Binding-site contacts:
Ligand atom C3 contacts residue TYR183 of chain 1.H at 3.4 Å (hydrophobic).
Ligand atom F contacts residue PHE230 of chain 1.H at 3.2 Å.
Ligand atom C1 contacts residue TYR173 of chain 1.H at 3.6 Å (hydrophobic).
Ligand atom C5 contacts residue NAP1 of chain 1.KA at 3.5 Å.
Ligand atom C contacts residue TYR173 of chain 1.H at 3.7 Å (hydrophobic).
Ligand atom CL contacts residue NAP1 of chain 1.KA at 3.4 Å.
Ligand atom C1 contacts residue NAP1 of chain 1.KA at 3.4 Å.
Ligand atom O1 contacts residue NAP1 of chain 1.KA at 3.2 Å (h-bond).
Ligand atom C3 contacts residue TYR173 of chain 1.H at 3.9 Å (hydrophobic).
Ligand atom F contacts residue ALA224 of chain 1.H at 3.3 Å.
Ligand atom C contacts residue VAL227 of chain 1.H at 4.0 Å (hydrophobic).
Ligand atom C3 contacts residue NAP1 of chain 1.KA at 3.6 Å.
Ligand atom O1 contacts residue SER223 of chain 1.H at 3.9 Å.
Ligand atom C13 contacts residue NAP1 of chain 1.KA at 3.0 Å.
Ligand atom O contacts residue NAP1 of chain 1.KA at 2.5 Å (h-bond).
Ligand atom C6 contacts residue SER223 of chain 1.H at 3.7 Å.
Ligand atom O3 contacts residue PHE122 of chain 1.H at 3.3 Å.
Ligand atom C12 contacts residue NAP1 of chain 1.KA at 3.3 Å.
Ligand atom O contacts residue LYS190 of chain 1.H at 3.7 Å.
Ligand atom O contacts residue TYR183 of chain 1.H at 2.5 Å (h-bond).
Ligand atom C10 contacts residue MET186 of chain 1.H at 3.8 Å (hydrophobic).
Ligand atom C2 contacts residue NAP1 of chain 1.KA at 3.2 Å.
Ligand atom N contacts residue PHE122 of chain 1.H at 4.0 Å.
Ligand atom O2 contacts residue LEU128 of chain 1.H at 3.2 Å.
Ligand atom C6 contacts residue NAP1 of chain 1.KA at 3.9 Å.
Ligand atom C10 contacts residue SER223 of chain 1.H at 3.6 Å.
Ligand atom C4 contacts residue TYR183 of chain 1.H at 3.3 Å (hydrophobic).
Ligand atom F contacts residue NAP1 of chain 1.KA at 3.1 Å.
Ligand atom C10 contacts residue ALA121 of chain 1.H at 3.6 Å (hydrophobic).
Ligand atom O2 contacts residue ALA123 of chain 1.H at 3.0 Å (h-bond).
Ligand atom CL contacts residue SER223 of chain 1.H at 3.1 Å.
Ligand atom C4 contacts residue NAP1 of chain 1.KA at 3.5 Å.
Ligand atom N contacts residue ALA123 of chain 1.H at 3.4 Å (h-bond).
Ligand atom C8 contacts residue LEU128 of chain 1.H at 3.8 Å (hydrophobic).
Ligand atom C8 contacts residue MET186 of chain 1.H at 3.7 Å (hydrophobic).
Ligand atom C11 contacts residue SER223 of chain 1.H at 3.3 Å.
Ligand atom O3 contacts residue ALA123 of chain 1.H at 3.1 Å (h-bond).
Ligand atom C9 contacts residue MET186 of chain 1.H at 3.6 Å (hydrophobic).
Ligand atom CL contacts residue ALA121 of chain 1.H at 3.7 Å.
Ligand atom F contacts residue VAL227 of chain 1.H at 4.0 Å.

Sequence of chain 1.H:
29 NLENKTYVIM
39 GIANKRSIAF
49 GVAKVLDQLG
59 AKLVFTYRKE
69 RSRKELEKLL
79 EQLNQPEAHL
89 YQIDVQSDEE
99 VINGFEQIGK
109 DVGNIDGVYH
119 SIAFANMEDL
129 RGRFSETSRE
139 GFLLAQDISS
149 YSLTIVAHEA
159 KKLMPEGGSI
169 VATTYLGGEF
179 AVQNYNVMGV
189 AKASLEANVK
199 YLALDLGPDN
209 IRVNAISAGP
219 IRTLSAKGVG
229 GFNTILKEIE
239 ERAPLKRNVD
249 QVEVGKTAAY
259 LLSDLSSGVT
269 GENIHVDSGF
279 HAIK

This protein binds this small molecule.
Small molecule (SMILES): CCc1cc(O)c(Oc2ccc([N+](=O)[O-])cc2Cl)cc1F